The protein below binds the small molecule below.
Small molecule (SMILES): CC(=O)N[C@@H]1[C@@H](O)[C@H](O)[C@@H](CO)O[C@H]1O

Sequence of chain 1.A:
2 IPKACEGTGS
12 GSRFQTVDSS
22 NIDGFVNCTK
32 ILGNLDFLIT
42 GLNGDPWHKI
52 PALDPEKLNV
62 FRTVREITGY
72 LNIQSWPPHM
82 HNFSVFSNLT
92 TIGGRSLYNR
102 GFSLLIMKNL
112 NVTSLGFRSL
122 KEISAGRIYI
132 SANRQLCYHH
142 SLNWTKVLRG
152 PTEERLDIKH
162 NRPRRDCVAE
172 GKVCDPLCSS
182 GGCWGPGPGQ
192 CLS

Binding-site contacts:
Ligand atom C6 contacts residue ARG66 of chain 1.A at 4.1 Å.
Ligand atom O7 contacts residue ASN89 of chain 1.A at 3.7 Å.
Ligand atom N2 contacts residue ARG63 of chain 1.A at 4.4 Å.
Ligand atom N2 contacts residue ARG119 of chain 1.A at 4.5 Å.
Ligand atom C8 contacts residue SER88 of chain 1.A at 3.5 Å.
Ligand atom C6 contacts residue ASN89 of chain 1.A at 4.5 Å.
Ligand atom C7 contacts residue ARG63 of chain 1.A at 3.1 Å.
Ligand atom O5 contacts residue ARG63 of chain 1.A at 3.8 Å.
Ligand atom C3 contacts residue ASN89 of chain 1.A at 3.9 Å.
Ligand atom C1 contacts residue ARG63 of chain 1.A at 3.9 Å.
Ligand atom O5 contacts residue ARG66 of chain 1.A at 3.7 Å.
Ligand atom C5 contacts residue ASN89 of chain 1.A at 3.5 Å.
Ligand atom C7 contacts residue SER88 of chain 1.A at 4.0 Å.
Ligand atom C5 contacts residue ARG66 of chain 1.A at 4.2 Å.
Ligand atom N2 contacts residue ASN89 of chain 1.A at 3.2 Å (h-bond).
Ligand atom O6 contacts residue ARG66 of chain 1.A at 3.0 Å (salt-bridge).
Ligand atom O7 contacts residue SER85 of chain 1.A at 4.3 Å.
Ligand atom C8 contacts residue ARG63 of chain 1.A at 3.2 Å.
Ligand atom C7 contacts residue ARG119 of chain 1.A at 4.2 Å.
Ligand atom O7 contacts residue ARG63 of chain 1.A at 2.4 Å (salt-bridge).
Ligand atom C4 contacts residue ASN89 of chain 1.A at 4.1 Å.
Ligand atom C1 contacts residue ASN89 of chain 1.A at 1.4 Å.
Ligand atom O5 contacts residue ASN89 of chain 1.A at 2.2 Å (h-bond).
Ligand atom C1 contacts residue ARG66 of chain 1.A at 4.3 Å.
Ligand atom O7 contacts residue SER88 of chain 1.A at 4.1 Å.
Ligand atom C7 contacts residue ASN89 of chain 1.A at 3.8 Å.
Ligand atom C8 contacts residue ARG119 of chain 1.A at 3.1 Å.
Ligand atom C2 contacts residue ASN89 of chain 1.A at 2.6 Å.